This protein binds this small molecule.
Small molecule (SMILES): CC(=O)N[C@@H]1[C@@H](O)[C@H](O)[C@@H](CO)O[C@H]1O

Sequence of chain 1.B:
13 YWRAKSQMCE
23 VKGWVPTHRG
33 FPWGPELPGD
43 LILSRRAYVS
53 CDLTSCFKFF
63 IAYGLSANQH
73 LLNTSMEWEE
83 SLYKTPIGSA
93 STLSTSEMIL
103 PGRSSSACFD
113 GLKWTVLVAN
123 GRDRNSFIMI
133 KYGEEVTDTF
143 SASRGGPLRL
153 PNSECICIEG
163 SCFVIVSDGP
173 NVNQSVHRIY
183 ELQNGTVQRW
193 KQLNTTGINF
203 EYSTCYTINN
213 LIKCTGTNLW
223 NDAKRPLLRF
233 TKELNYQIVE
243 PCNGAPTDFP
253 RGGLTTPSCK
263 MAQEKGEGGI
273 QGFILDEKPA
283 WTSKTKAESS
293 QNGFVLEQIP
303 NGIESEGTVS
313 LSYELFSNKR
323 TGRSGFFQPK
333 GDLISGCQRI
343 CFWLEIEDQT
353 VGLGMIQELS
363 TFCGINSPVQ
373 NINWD

Binding-site contacts:
Ligand atom C7 contacts residue GLN185 of chain 1.B at 3.8 Å.
Ligand atom O5 contacts residue ASN186 of chain 1.B at 3.9 Å.
Ligand atom N2 contacts residue ASN186 of chain 1.B at 3.5 Å (h-bond).
Ligand atom C8 contacts residue ASN186 of chain 1.B at 4.0 Å.
Ligand atom C7 contacts residue ASN186 of chain 1.B at 3.0 Å.
Ligand atom C8 contacts residue GLN185 of chain 1.B at 3.5 Å.
Ligand atom C1 contacts residue TYR13 of chain 1.B at 3.8 Å (hydrophobic).
Ligand atom C1 contacts residue ASN186 of chain 1.B at 3.1 Å.
Ligand atom O7 contacts residue ASN186 of chain 1.B at 2.4 Å (h-bond).
Ligand atom O5 contacts residue TYR13 of chain 1.B at 4.3 Å.
Ligand atom N2 contacts residue GLN185 of chain 1.B at 3.5 Å (h-bond).
Ligand atom C2 contacts residue ASN186 of chain 1.B at 3.7 Å.